Binding-site contacts:
Ligand atom O3' contacts residue ARG88 of chain 1.E at 3.4 Å (salt-bridge).
Ligand atom O2' contacts residue MET302 of chain 1.H at 3.4 Å.
Ligand atom O1A contacts residue SER337 of chain 1.E at 2.5 Å (h-bond).
Ligand atom O5' contacts residue ARG341 of chain 1.E at 3.2 Å (salt-bridge).
Ligand atom O1A contacts residue ARG341 of chain 1.E at 2.8 Å (salt-bridge).
Ligand atom C64 contacts residue THR114 of chain 1.E at 3.4 Å.
Ligand atom O68 contacts residue THR114 of chain 1.E at 2.9 Å (h-bond).
Ligand atom PA contacts residue TYR24 of chain 1.H at 3.4 Å.
Ligand atom N9 contacts residue HIS89 of chain 1.E at 3.3 Å.
Ligand atom O3' contacts residue ASP90 of chain 1.E at 3.1 Å (salt-bridge).
Ligand atom O5' contacts residue ARG23 of chain 1.H at 3.1 Å (salt-bridge).
Ligand atom N7 contacts residue HIS162 of chain 1.F at 3.2 Å.
Ligand atom O3A contacts residue TYR24 of chain 1.H at 2.5 Å (h-bond).
Ligand atom O66 contacts residue LYS298 of chain 1.H at 3.3 Å (salt-bridge).
Ligand atom O65 contacts residue ASN300 of chain 1.H at 3.2 Å (h-bond).
Ligand atom O66 contacts residue THR161 of chain 1.F at 2.5 Å (h-bond).
Ligand atom O2' contacts residue ARG88 of chain 1.E at 2.9 Å (salt-bridge).
Ligand atom O66 contacts residue GLN244 of chain 1.E at 2.9 Å (h-bond).
Ligand atom C64 contacts residue SER293 of chain 1.H at 3.2 Å.
Ligand atom O6 contacts residue GLN244 of chain 1.E at 3.2 Å (h-bond).
Ligand atom O1A contacts residue ALA338 of chain 1.E at 3.2 Å (h-bond).
Ligand atom O3A contacts residue ARG23 of chain 1.H at 3.1 Å (salt-bridge).
Ligand atom O67 contacts residue SER293 of chain 1.H at 3.1 Å (h-bond).
Ligand atom O68 contacts residue SER293 of chain 1.H at 2.5 Å (h-bond).
Ligand atom O3A contacts residue ARG306 of chain 1.H at 3.0 Å.
Ligand atom C2' contacts residue ARG88 of chain 1.E at 3.4 Å.
Ligand atom C8 contacts residue HIS89 of chain 1.E at 3.3 Å.
Ligand atom O68 contacts residue ALA294 of chain 1.H at 3.4 Å (h-bond).
Ligand atom O68 contacts residue SER115 of chain 1.E at 3.2 Å (h-bond).
Ligand atom C62 contacts residue LYS298 of chain 1.H at 3.3 Å.
Ligand atom O1A contacts residue TYR24 of chain 1.H at 3.3 Å (h-bond).
Ligand atom N6 contacts residue GLN244 of chain 1.E at 3.0 Å (h-bond).
Ligand atom O67 contacts residue HIS89 of chain 1.E at 3.1 Å (h-bond).
Ligand atom C62 contacts residue HIS162 of chain 1.F at 3.4 Å.
Ligand atom C63 contacts residue SER292 of chain 1.H at 3.0 Å.
Ligand atom O67 contacts residue SER115 of chain 1.E at 2.5 Å (h-bond).
Ligand atom O6 contacts residue ARG332 of chain 1.E at 3.1 Å (salt-bridge).
Ligand atom C64 contacts residue SER115 of chain 1.E at 3.2 Å.
Ligand atom O65 contacts residue LYS298 of chain 1.H at 2.7 Å (salt-bridge).
Ligand atom C64 contacts residue SER292 of chain 1.H at 3.4 Å.

This protein binds this small molecule.
Small molecule (SMILES): Nc1c(C(=O)N[C@@H](CC(=O)O)C(=O)O)ncn1[C@@H]1O[C@H](COP(=O)(O)O)[C@@H](O)[C@@H]1O

Sequence of chain 1.F:
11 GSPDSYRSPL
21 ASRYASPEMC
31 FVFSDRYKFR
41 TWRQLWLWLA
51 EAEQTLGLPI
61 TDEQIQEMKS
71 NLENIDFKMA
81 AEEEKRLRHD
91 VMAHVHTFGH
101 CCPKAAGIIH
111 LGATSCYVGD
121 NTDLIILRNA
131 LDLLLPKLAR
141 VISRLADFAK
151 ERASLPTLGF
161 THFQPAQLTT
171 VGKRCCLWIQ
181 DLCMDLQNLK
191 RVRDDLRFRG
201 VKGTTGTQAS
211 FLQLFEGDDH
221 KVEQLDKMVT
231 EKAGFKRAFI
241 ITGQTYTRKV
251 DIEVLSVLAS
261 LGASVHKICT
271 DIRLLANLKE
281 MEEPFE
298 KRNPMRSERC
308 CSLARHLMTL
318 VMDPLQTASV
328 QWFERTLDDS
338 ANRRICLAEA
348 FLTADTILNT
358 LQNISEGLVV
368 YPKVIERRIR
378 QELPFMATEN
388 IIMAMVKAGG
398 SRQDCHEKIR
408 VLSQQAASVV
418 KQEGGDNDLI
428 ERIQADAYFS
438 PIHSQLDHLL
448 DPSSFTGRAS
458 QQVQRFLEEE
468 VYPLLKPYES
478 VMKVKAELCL

Sequence of chain 1.E:
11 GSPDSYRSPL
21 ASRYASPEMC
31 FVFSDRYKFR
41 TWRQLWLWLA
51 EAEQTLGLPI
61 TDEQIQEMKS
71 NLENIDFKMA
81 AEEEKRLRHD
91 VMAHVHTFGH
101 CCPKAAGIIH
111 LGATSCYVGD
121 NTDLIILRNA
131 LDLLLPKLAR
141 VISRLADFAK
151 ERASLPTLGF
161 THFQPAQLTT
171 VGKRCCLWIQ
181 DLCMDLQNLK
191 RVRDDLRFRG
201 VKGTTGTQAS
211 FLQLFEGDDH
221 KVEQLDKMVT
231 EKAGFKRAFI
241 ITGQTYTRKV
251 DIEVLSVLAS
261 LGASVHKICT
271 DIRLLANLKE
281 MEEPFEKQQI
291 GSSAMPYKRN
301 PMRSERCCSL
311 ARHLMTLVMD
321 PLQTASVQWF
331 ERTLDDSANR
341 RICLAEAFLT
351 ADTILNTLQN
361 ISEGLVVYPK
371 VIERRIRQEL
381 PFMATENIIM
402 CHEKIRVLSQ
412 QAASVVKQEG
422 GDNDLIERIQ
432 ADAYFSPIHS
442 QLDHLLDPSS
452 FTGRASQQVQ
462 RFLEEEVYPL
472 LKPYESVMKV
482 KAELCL

Sequence of chain 1.H:
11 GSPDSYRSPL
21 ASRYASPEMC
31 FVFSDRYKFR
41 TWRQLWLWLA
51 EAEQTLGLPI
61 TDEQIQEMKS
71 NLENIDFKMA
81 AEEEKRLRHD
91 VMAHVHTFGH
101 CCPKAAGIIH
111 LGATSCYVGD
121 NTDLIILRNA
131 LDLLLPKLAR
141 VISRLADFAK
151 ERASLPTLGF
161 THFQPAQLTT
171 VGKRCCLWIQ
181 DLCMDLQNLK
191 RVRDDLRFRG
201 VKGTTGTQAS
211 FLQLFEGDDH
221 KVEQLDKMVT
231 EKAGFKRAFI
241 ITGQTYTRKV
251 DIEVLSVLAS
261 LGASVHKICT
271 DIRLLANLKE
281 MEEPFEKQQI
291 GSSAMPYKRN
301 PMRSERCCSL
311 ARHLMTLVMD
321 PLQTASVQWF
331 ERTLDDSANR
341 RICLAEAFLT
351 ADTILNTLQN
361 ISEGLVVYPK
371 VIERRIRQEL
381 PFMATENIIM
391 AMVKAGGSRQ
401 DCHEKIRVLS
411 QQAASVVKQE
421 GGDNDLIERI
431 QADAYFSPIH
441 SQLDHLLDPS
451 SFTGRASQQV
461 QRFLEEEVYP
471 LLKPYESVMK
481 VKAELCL